A protein and the small-molecule ligand that binds it are described below.
Small molecule (SMILES): C[C@@H](C(=O)O)c1n[nH]c2nc(N)[nH]c(=O)c2c1=O

Sequence of chain 2.B:
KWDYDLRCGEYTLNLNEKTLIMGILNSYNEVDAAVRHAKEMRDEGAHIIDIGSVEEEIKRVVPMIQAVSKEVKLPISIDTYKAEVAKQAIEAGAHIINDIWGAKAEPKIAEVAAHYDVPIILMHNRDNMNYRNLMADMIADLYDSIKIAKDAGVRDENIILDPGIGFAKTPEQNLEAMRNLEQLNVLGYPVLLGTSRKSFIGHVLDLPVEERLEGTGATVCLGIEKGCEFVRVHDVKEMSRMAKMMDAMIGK

Binding-site contacts:
Ligand atom N1 contacts residue MET165 of chain 2.B at 3.6 Å.
Ligand atom N2 contacts residue ILE142 of chain 2.B at 3.7 Å.
Ligand atom C4 contacts residue ASP204 of chain 2.B at 3.9 Å.
Ligand atom C6 contacts residue PHE209 of chain 2.B at 3.7 Å (hydrophobic).
Ligand atom C5 contacts residue ARG274 of chain 2.B at 3.6 Å.
Ligand atom N5 contacts residue LEU234 of chain 2.B at 3.8 Å.
Ligand atom N5 contacts residue ILE163 of chain 2.B at 3.7 Å.
Ligand atom C4 contacts residue ARG274 of chain 2.B at 4.1 Å.
Ligand atom O4 contacts residue LYS240 of chain 2.B at 3.4 Å (salt-bridge).
Ligand atom C10 contacts residue PHE209 of chain 2.B at 3.4 Å (hydrophobic).
Ligand atom N1 contacts residue ASP204 of chain 2.B at 2.8 Å (salt-bridge).
Ligand atom O1 contacts residue LYS240 of chain 2.B at 3.7 Å.
Ligand atom C1 contacts residue ASP204 of chain 2.B at 3.3 Å.
Ligand atom N2 contacts residue ARG274 of chain 2.B at 4.0 Å.
Ligand atom C2 contacts residue ASN140 of chain 2.B at 4.1 Å.
Ligand atom O3 contacts residue ARG274 of chain 2.B at 3.1 Å (salt-bridge).
Ligand atom C3 contacts residue ARG274 of chain 2.B at 3.5 Å.
Ligand atom O2 contacts residue ARG274 of chain 2.B at 3.8 Å.
Ligand atom C2 contacts residue ILE142 of chain 2.B at 3.7 Å (hydrophobic).
Ligand atom C6 contacts residue ARG274 of chain 2.B at 3.3 Å.
Ligand atom C10 contacts residue LYS240 of chain 2.B at 3.7 Å.
Ligand atom C4 contacts residue MET165 of chain 2.B at 3.8 Å (hydrophobic).
Ligand atom O1 contacts residue PHE209 of chain 2.B at 3.8 Å.
Ligand atom N2 contacts residue ASN140 of chain 2.B at 3.2 Å (h-bond).
Ligand atom O1 contacts residue GLY236 of chain 2.B at 3.1 Å (h-bond).
Ligand atom C8 contacts residue ARG274 of chain 2.B at 3.8 Å.
Ligand atom N3 contacts residue ILE142 of chain 2.B at 3.4 Å.
Ligand atom N4 contacts residue ASP121 of chain 2.B at 3.4 Å (salt-bridge).
Ligand atom N4 contacts residue ARG274 of chain 2.B at 3.5 Å (salt-bridge).
Ligand atom C2 contacts residue ARG274 of chain 2.B at 3.7 Å.
Ligand atom N5 contacts residue ASN140 of chain 2.B at 2.6 Å (h-bond).
Ligand atom C5 contacts residue PHE209 of chain 2.B at 4.0 Å (hydrophobic).
Ligand atom N5 contacts residue ASP204 of chain 2.B at 3.0 Å (salt-bridge).
Ligand atom C6 contacts residue LYS240 of chain 2.B at 3.9 Å.
Ligand atom O2 contacts residue LYS240 of chain 2.B at 2.6 Å (salt-bridge).
Ligand atom N3 contacts residue ARG274 of chain 2.B at 3.6 Å.
Ligand atom C1 contacts residue ASN140 of chain 2.B at 3.5 Å.
Ligand atom N3 contacts residue ASP121 of chain 2.B at 3.2 Å (salt-bridge).
Ligand atom C1 contacts residue MET165 of chain 2.B at 3.9 Å (hydrophobic).
Ligand atom O2 contacts residue PHE209 of chain 2.B at 3.5 Å.